This small molecule binds to this protein.
Small molecule (SMILES): CC(=O)N[C@H]1[C@H](O[C@H]2[C@H](O)[C@@H](NC(C)=O)CO[C@@H]2CO)O[C@H](CO)[C@@H](O)[C@@H]1O

Sequence of chain 1.E:
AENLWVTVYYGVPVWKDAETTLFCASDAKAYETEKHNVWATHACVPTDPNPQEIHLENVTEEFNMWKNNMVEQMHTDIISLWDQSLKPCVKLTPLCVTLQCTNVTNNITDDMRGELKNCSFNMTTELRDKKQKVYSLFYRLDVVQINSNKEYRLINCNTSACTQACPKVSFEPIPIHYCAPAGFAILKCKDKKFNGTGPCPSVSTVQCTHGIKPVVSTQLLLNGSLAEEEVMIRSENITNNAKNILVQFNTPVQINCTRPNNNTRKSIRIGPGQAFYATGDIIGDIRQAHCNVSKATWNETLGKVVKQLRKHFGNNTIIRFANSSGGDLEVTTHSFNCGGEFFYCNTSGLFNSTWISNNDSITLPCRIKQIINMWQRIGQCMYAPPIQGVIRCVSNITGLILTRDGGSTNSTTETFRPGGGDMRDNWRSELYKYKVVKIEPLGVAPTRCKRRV

Sequence of chain 1.F:
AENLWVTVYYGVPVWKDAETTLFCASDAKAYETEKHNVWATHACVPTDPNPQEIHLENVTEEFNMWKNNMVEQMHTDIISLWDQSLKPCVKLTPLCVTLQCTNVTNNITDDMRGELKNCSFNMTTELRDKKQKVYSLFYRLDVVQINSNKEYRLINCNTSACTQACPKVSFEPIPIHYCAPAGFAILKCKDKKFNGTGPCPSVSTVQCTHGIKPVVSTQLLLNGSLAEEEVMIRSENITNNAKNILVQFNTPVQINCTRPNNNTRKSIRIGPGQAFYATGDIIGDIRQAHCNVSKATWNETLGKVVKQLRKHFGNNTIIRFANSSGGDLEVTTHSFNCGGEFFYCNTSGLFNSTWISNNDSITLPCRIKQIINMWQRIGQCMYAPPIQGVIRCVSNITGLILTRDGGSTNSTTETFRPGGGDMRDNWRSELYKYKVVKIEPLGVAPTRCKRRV

Binding-site contacts:
Ligand atom C8 contacts residue THR168 of chain 1.E at 4.4 Å.
Ligand atom C5 contacts residue ARG162 of chain 1.E at 4.0 Å.
Ligand atom C6 contacts residue ARG162 of chain 1.E at 4.0 Å.
Ligand atom C6 contacts residue VAL144 of chain 1.E at 4.0 Å (hydrophobic).
Ligand atom O5 contacts residue ARG162 of chain 1.E at 3.0 Å (salt-bridge).
Ligand atom N2 contacts residue THR168 of chain 1.E at 4.3 Å.
Ligand atom C7 contacts residue ASN167 of chain 1.E at 3.4 Å.
Ligand atom O5 contacts residue ASN167 of chain 1.E at 2.4 Å (h-bond).
Ligand atom C2 contacts residue ASN167 of chain 1.E at 2.4 Å.
Ligand atom C8 contacts residue ASN167 of chain 1.E at 3.9 Å.
Ligand atom C3 contacts residue ASN167 of chain 1.E at 3.8 Å.
Ligand atom O6 contacts residue VAL144 of chain 1.E at 4.3 Å.
Ligand atom O7 contacts residue ARG278 of chain 1.F at 3.7 Å.
Ligand atom C1 contacts residue ASN167 of chain 1.E at 1.4 Å.
Ligand atom C5 contacts residue ASN167 of chain 1.E at 3.6 Å.
Ligand atom N2 contacts residue ASN167 of chain 1.E at 2.9 Å (h-bond).
Ligand atom C1 contacts residue ARG162 of chain 1.E at 3.5 Å.
Ligand atom O6 contacts residue ARG162 of chain 1.E at 4.4 Å.
Ligand atom C4 contacts residue ASN167 of chain 1.E at 4.2 Å.
Ligand atom C7 contacts residue ARG278 of chain 1.F at 4.4 Å.
Ligand atom O7 contacts residue ASN167 of chain 1.E at 3.5 Å (h-bond).